Binding-site contacts:
Ligand atom C8 contacts residue ASN301 of chain 1.A at 3.6 Å.
Ligand atom C1 contacts residue VAL414 of chain 1.A at 4.2 Å (hydrophobic).
Ligand atom C7 contacts residue ASN265 of chain 1.A at 3.2 Å.
Ligand atom C3 contacts residue ASN265 of chain 1.A at 3.8 Å.
Ligand atom O7 contacts residue ASN265 of chain 1.A at 3.1 Å (h-bond).
Ligand atom C8 contacts residue SER381 of chain 1.A at 4.5 Å.
Ligand atom C8 contacts residue GLN263 of chain 1.A at 3.8 Å.
Ligand atom C7 contacts residue SER303 of chain 1.A at 4.4 Å.
Ligand atom C5 contacts residue ASN265 of chain 1.A at 3.7 Å.
Ligand atom N2 contacts residue GLN263 of chain 1.A at 4.3 Å.
Ligand atom O5 contacts residue VAL414 of chain 1.A at 4.1 Å.
Ligand atom C7 contacts residue ASN301 of chain 1.A at 4.3 Å.
Ligand atom C1 contacts residue ASN265 of chain 1.A at 1.4 Å.
Ligand atom O5 contacts residue ASN265 of chain 1.A at 2.4 Å (h-bond).
Ligand atom O7 contacts residue ASN301 of chain 1.A at 3.9 Å.
Ligand atom C8 contacts residue ILE302 of chain 1.A at 4.4 Å (hydrophobic).
Ligand atom O7 contacts residue NAG1 of chain 1.O at 3.4 Å (h-bond).
Ligand atom C8 contacts residue ASN265 of chain 1.A at 3.8 Å.
Ligand atom C4 contacts residue ASN265 of chain 1.A at 4.2 Å.
Ligand atom C7 contacts residue GLN263 of chain 1.A at 4.5 Å.
Ligand atom N2 contacts residue ASN265 of chain 1.A at 2.9 Å (h-bond).
Ligand atom O5 contacts residue ARG412 of chain 1.A at 4.4 Å.
Ligand atom C2 contacts residue ASN265 of chain 1.A at 2.4 Å.
Ligand atom C8 contacts residue SER303 of chain 1.A at 3.4 Å.

Sequence of chain 1.A:
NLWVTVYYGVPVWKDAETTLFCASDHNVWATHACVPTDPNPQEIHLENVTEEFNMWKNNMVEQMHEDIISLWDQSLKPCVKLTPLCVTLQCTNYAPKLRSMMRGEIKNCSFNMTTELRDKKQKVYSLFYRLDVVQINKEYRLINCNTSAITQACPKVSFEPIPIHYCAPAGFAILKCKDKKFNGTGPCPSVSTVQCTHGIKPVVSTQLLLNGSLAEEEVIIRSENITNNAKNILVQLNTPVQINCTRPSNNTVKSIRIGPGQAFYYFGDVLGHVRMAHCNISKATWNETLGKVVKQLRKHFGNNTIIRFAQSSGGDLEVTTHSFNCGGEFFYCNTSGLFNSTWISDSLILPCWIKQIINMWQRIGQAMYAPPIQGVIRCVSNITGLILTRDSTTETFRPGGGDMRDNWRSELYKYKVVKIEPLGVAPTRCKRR

The protein below binds the small molecule below.
Small molecule (SMILES): CC(=O)N[C@@H]1[C@@H](O)[C@H](O)[C@@H](CO)O[C@H]1O